Binding-site contacts:
Ligand atom C10 contacts residue MET288 of chain 1.C at 3.8 Å (hydrophobic).
Ligand atom C18 contacts residue TYR248 of chain 1.C at 3.8 Å (hydrophobic).
Ligand atom C12 contacts residue MET287 of chain 1.C at 3.9 Å (hydrophobic).
Ligand atom C15 contacts residue MET244 of chain 1.C at 4.0 Å (hydrophobic).
Ligand atom C16 contacts residue PHE291 of chain 1.C at 4.0 Å (hydrophobic).
Ligand atom C26 contacts residue PHE219 of chain 1.C at 3.6 Å (hydrophobic).
Ligand atom C19 contacts residue MET244 of chain 1.C at 4.0 Å (hydrophobic).
Ligand atom C1 contacts residue MET288 of chain 1.C at 3.8 Å (hydrophobic).
Ligand atom C7 contacts residue MET244 of chain 1.C at 3.8 Å (hydrophobic).
Ligand atom C22 contacts residue PHE291 of chain 1.C at 3.4 Å (hydrophobic).
Ligand atom C11 contacts residue MET287 of chain 1.C at 3.8 Å (hydrophobic).
Ligand atom C3 contacts residue MET288 of chain 1.C at 3.8 Å (hydrophobic).
Ligand atom C3 contacts residue GLY284 of chain 1.C at 3.7 Å.
Ligand atom C27 contacts residue LEU117 of chain 1.C at 3.8 Å (hydrophobic).
Ligand atom C6 contacts residue MET244 of chain 1.C at 3.5 Å (hydrophobic).
Ligand atom C18 contacts residue TYR247 of chain 1.C at 3.9 Å (hydrophobic).
Ligand atom C5 contacts residue MET288 of chain 1.C at 3.4 Å (hydrophobic).
Ligand atom C24 contacts residue VAL132 of chain 1.C at 3.6 Å (hydrophobic).
Ligand atom C21 contacts residue LEU251 of chain 1.C at 3.9 Å (hydrophobic).
Ligand atom C3 contacts residue MET241 of chain 1.C at 3.8 Å (hydrophobic).
Ligand atom C23 contacts residue LEU251 of chain 1.C at 4.0 Å (hydrophobic).
Ligand atom C1 contacts residue GLY284 of chain 1.C at 3.1 Å.
Ligand atom C5 contacts residue MET244 of chain 1.C at 4.0 Å (hydrophobic).
Ligand atom C6 contacts residue MET288 of chain 1.C at 3.2 Å (hydrophobic).
Ligand atom C17 contacts residue PHE291 of chain 1.C at 3.5 Å (hydrophobic).
Ligand atom C2 contacts residue GLY284 of chain 1.C at 3.2 Å.
Ligand atom C14 contacts residue PHE291 of chain 1.C at 4.0 Å (hydrophobic).
Ligand atom C21 contacts residue PHE291 of chain 1.C at 3.8 Å (hydrophobic).
Ligand atom C12 contacts residue PHE291 of chain 1.C at 3.7 Å (hydrophobic).
Ligand atom C7 contacts residue LEU292 of chain 1.C at 3.6 Å (hydrophobic).
Ligand atom C7 contacts residue MET288 of chain 1.C at 3.6 Å (hydrophobic).
Ligand atom C28 contacts residue PHE219 of chain 1.C at 3.5 Å (hydrophobic).
Ligand atom C9 contacts residue MET288 of chain 1.C at 3.7 Å (hydrophobic).
Ligand atom O1 contacts residue MET241 of chain 1.C at 3.0 Å.
Ligand atom C20 contacts residue LEU251 of chain 1.C at 3.8 Å (hydrophobic).
Ligand atom C28 contacts residue VAL136 of chain 1.C at 3.4 Å (hydrophobic).
Ligand atom C4 contacts residue MET288 of chain 1.C at 3.9 Å (hydrophobic).
Ligand atom C16 contacts residue PRO222 of chain 1.C at 3.7 Å (hydrophobic).
Ligand atom C4 contacts residue MET241 of chain 1.C at 3.5 Å (hydrophobic).
Ligand atom C25 contacts residue VAL132 of chain 1.C at 4.0 Å (hydrophobic).

Sequence of chain 1.C:
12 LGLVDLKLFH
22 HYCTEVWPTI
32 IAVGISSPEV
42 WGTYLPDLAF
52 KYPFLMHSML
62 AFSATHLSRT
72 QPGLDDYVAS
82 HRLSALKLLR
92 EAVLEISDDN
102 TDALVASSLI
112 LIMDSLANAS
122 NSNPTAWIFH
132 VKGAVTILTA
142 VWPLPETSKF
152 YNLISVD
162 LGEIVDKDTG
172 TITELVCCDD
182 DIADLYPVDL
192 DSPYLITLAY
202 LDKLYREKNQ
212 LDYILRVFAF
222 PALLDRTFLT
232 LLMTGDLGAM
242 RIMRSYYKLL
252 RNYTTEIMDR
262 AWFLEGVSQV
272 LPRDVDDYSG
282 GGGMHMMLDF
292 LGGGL

The protein below binds the small molecule below.
Small molecule (SMILES): CC(C)[C@@H](C)/C=C/[C@@H](C)[C@H]1CC[C@H]2C3=CC=C4C[C@@H](O)CC[C@]4(C)[C@H]3CC[C@]12C